Sequence of chain 1.B:
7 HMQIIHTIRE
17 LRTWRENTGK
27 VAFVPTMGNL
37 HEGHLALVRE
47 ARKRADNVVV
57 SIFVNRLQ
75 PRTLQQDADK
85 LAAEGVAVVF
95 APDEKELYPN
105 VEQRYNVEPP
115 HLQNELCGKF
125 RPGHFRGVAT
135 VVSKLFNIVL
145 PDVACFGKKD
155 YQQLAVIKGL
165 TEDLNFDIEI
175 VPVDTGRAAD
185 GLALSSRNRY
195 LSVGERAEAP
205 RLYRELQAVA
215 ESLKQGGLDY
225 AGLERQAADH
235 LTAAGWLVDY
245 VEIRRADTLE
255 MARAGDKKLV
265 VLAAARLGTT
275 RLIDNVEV

The protein below binds the small molecule below.
Small molecule (SMILES): C[C@H](N)C(=O)O

Binding-site contacts:
Ligand atom C contacts residue GLN157 of chain 1.B at 4.0 Å.
Ligand atom OXT contacts residue MET33 of chain 1.B at 3.7 Å.
Ligand atom N contacts residue VAL136 of chain 1.B at 3.4 Å.
Ligand atom CB contacts residue VAL135 of chain 1.B at 4.5 Å (hydrophobic).
Ligand atom O contacts residue PRO31 of chain 1.B at 3.9 Å.
Ligand atom OXT contacts residue GLN64 of chain 1.B at 3.7 Å.
Ligand atom N contacts residue GLN64 of chain 1.B at 4.1 Å.
Ligand atom C contacts residue MET33 of chain 1.B at 4.4 Å (hydrophobic).
Ligand atom C contacts residue PRO31 of chain 1.B at 4.4 Å (hydrophobic).
Ligand atom C contacts residue GLN64 of chain 1.B at 4.5 Å.
Ligand atom CA contacts residue GLN64 of chain 1.B at 4.5 Å.
Ligand atom OXT contacts residue GLN157 of chain 1.B at 3.8 Å.
Ligand atom CB contacts residue GLN64 of chain 1.B at 3.8 Å.
Ligand atom CB contacts residue THR32 of chain 1.B at 4.2 Å.
Ligand atom OXT contacts residue ANP1 of chain 1.F at 3.9 Å.
Ligand atom O contacts residue ANP1 of chain 1.F at 4.2 Å.
Ligand atom O contacts residue GLN157 of chain 1.B at 3.5 Å (h-bond).
Ligand atom CB contacts residue MET33 of chain 1.B at 3.6 Å (hydrophobic).
Ligand atom C contacts residue ANP1 of chain 1.F at 4.5 Å.
Ligand atom CA contacts residue PRO31 of chain 1.B at 4.2 Å (hydrophobic).
Ligand atom N contacts residue VAL135 of chain 1.B at 3.7 Å.
Ligand atom CB contacts residue PHE59 of chain 1.B at 4.2 Å (hydrophobic).
Ligand atom N contacts residue VAL132 of chain 1.B at 4.4 Å.